Sequence of chain 27.O:
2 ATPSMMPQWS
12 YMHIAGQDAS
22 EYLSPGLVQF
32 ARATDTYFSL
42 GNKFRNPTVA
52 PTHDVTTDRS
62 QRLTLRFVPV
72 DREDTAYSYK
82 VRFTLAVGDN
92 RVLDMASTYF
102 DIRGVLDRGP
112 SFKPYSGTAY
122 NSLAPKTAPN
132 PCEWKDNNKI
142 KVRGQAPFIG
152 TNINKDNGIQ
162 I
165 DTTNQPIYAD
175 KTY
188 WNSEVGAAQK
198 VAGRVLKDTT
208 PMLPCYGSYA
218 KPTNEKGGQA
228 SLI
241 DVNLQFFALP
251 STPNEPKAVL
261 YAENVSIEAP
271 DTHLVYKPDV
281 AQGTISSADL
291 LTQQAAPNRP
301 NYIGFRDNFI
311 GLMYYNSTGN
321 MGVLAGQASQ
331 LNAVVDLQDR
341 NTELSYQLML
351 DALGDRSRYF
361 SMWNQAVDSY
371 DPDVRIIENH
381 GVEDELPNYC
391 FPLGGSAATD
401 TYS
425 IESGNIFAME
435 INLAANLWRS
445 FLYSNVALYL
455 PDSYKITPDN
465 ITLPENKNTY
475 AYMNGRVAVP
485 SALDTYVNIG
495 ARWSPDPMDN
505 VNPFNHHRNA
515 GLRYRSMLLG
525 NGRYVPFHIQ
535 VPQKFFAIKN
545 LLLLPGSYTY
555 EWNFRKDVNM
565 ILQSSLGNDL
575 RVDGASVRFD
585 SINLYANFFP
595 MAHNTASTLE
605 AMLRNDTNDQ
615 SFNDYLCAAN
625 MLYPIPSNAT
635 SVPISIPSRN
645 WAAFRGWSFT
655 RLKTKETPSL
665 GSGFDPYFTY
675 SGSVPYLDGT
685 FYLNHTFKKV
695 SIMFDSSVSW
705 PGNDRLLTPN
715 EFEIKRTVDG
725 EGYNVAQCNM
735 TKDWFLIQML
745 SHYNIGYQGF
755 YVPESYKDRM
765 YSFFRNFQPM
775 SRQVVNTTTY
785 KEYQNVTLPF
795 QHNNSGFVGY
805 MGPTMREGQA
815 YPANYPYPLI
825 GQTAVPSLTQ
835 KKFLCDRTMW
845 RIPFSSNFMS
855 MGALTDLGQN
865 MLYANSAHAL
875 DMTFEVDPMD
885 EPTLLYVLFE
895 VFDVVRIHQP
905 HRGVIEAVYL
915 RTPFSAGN

Sequence of chain 27.P:
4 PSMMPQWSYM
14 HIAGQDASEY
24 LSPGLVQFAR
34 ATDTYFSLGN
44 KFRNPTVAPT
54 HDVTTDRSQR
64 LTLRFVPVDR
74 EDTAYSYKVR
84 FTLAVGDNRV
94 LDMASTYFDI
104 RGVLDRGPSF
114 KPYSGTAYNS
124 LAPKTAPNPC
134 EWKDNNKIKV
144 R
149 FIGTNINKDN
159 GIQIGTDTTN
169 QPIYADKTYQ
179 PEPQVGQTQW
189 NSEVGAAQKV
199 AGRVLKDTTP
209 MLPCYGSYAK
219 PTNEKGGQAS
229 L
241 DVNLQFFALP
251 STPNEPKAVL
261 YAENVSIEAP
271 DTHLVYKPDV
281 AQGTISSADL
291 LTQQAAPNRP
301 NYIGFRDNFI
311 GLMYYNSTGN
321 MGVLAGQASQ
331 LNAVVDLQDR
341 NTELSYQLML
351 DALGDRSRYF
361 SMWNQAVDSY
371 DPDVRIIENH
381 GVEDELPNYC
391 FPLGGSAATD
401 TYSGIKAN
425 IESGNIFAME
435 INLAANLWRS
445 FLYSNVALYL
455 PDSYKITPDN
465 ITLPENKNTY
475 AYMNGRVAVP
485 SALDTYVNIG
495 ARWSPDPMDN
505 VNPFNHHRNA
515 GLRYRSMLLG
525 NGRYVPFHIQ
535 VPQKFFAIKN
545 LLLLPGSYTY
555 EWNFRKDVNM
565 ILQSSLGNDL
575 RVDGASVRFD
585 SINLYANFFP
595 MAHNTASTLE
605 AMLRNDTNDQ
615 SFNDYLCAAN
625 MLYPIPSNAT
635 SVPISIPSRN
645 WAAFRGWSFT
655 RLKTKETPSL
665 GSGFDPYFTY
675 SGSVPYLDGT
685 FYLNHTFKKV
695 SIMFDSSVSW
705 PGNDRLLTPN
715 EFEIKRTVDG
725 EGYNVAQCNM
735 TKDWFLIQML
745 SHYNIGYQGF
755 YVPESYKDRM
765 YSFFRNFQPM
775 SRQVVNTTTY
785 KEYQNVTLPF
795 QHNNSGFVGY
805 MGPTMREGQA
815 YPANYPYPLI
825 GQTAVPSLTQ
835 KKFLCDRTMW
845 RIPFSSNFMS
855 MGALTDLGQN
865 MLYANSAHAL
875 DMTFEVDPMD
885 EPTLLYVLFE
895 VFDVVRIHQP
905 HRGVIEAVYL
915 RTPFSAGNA

A small-molecule ligand and the protein it binds are described below.
Small molecule (SMILES): CSCC[C@H](NC(=O)[C@H](Cc1ccccc1)NC(=O)[C@H]1CCCN1C(=O)[C@@H](N)CCCN=C(N)N)C(=O)NCC(=O)N[C@@H](C=O)[C@@H](C)O

Binding-site contacts:
Ligand atom CB contacts residue PRO48 of chain 27.O at 3.9 Å (hydrophobic).
Ligand atom NH1 contacts residue GLY27 of chain 27.N at 4.4 Å.
Ligand atom CD1 contacts residue ALA34 of chain 27.N at 4.3 Å (hydrophobic).
Ligand atom CE2 contacts residue ASP55 of chain 27.O at 3.6 Å.
Ligand atom CA contacts residue PRO48 of chain 27.O at 4.2 Å (hydrophobic).
Ligand atom CB contacts residue ALA34 of chain 27.N at 4.3 Å (hydrophobic).
Ligand atom O contacts residue VAL50 of chain 27.O at 3.7 Å.
Ligand atom CD2 contacts residue VAL56 of chain 27.O at 3.8 Å (hydrophobic).
Ligand atom CD1 contacts residue TYR38 of chain 27.N at 4.4 Å (hydrophobic).
Ligand atom NH2 contacts residue THR602 of chain 27.O at 4.4 Å.
Ligand atom CD2 contacts residue HIS54 of chain 27.O at 4.4 Å.
Ligand atom N contacts residue VAL50 of chain 27.O at 4.2 Å.
Ligand atom OG1 contacts residue PRO48 of chain 27.O at 3.1 Å.
Ligand atom O contacts residue GLY17 of chain 27.O at 4.0 Å.
Ligand atom CD2 contacts residue ASP55 of chain 27.O at 3.8 Å.
Ligand atom CE2 contacts residue THR599 of chain 27.O at 4.2 Å.
Ligand atom NH2 contacts residue MET606 of chain 27.O at 4.2 Å.
Ligand atom N contacts residue VAL50 of chain 27.O at 3.6 Å (h-bond).
Ligand atom C contacts residue PRO52 of chain 27.O at 4.2 Å (hydrophobic).
Ligand atom NH1 contacts residue PHE31 of chain 27.N at 3.0 Å.
Ligand atom CB contacts residue PRO52 of chain 27.O at 3.8 Å (hydrophobic).
Ligand atom C contacts residue PRO48 of chain 27.O at 3.9 Å (hydrophobic).
Ligand atom CZ contacts residue PHE31 of chain 27.N at 4.2 Å (hydrophobic).
Ligand atom CB contacts residue THR49 of chain 27.O at 4.0 Å.
Ligand atom O contacts residue THR49 of chain 27.O at 4.2 Å.
Ligand atom CA contacts residue VAL50 of chain 27.O at 3.0 Å (hydrophobic).
Ligand atom O contacts residue PRO52 of chain 27.O at 4.0 Å.
Ligand atom CD2 contacts residue TYR38 of chain 27.N at 3.8 Å (hydrophobic).
Ligand atom N contacts residue PRO52 of chain 27.O at 4.0 Å.
Ligand atom CA contacts residue ALA51 of chain 27.O at 4.4 Å (hydrophobic).
Ligand atom NH1 contacts residue MET606 of chain 27.O at 4.0 Å.
Ligand atom O contacts residue PRO48 of chain 27.O at 3.4 Å.
Ligand atom CB contacts residue VAL56 of chain 27.O at 4.2 Å (hydrophobic).
Ligand atom O contacts residue ALA34 of chain 27.N at 4.1 Å.
Ligand atom CZ contacts residue PHE31 of chain 27.N at 4.3 Å (hydrophobic).
Ligand atom OG1 contacts residue THR49 of chain 27.O at 4.2 Å.
Ligand atom CA contacts residue PRO52 of chain 27.O at 4.1 Å (hydrophobic).
Ligand atom CB contacts residue TYR38 of chain 27.N at 3.6 Å (hydrophobic).
Ligand atom CG contacts residue TYR38 of chain 27.N at 3.7 Å (hydrophobic).
Ligand atom C contacts residue VAL50 of chain 27.O at 3.6 Å (hydrophobic).

Sequence of chain 27.N:
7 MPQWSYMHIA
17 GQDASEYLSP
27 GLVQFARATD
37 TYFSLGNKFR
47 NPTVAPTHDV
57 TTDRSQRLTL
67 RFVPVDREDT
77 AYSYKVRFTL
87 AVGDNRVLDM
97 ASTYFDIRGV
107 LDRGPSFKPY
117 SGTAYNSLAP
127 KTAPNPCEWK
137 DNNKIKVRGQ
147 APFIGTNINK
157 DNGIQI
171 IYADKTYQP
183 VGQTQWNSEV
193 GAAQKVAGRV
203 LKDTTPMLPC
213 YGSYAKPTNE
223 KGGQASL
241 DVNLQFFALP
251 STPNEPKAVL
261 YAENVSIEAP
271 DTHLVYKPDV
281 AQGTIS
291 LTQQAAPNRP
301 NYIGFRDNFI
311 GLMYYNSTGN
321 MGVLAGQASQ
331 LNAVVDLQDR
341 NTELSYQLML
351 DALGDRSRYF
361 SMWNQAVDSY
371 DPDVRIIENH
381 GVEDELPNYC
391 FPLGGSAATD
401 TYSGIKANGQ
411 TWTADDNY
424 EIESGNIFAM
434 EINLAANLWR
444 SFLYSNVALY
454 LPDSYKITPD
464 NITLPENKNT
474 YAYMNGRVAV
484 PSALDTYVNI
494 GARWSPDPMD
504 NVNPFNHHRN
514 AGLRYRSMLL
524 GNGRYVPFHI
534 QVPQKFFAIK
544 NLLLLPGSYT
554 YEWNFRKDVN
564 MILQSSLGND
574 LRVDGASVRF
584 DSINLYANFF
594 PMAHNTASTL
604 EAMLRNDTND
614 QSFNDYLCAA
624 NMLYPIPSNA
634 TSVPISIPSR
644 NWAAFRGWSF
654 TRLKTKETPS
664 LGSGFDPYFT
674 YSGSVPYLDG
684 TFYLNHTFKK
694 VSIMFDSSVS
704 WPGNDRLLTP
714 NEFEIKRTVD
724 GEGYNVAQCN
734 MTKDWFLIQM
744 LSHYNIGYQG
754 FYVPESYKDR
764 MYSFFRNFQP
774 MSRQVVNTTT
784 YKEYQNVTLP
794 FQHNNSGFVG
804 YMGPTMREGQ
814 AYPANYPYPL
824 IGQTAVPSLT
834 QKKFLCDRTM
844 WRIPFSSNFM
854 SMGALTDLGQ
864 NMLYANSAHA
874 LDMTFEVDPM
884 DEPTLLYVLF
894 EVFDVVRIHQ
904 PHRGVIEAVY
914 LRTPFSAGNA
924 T